Sequence of chain 1.A:
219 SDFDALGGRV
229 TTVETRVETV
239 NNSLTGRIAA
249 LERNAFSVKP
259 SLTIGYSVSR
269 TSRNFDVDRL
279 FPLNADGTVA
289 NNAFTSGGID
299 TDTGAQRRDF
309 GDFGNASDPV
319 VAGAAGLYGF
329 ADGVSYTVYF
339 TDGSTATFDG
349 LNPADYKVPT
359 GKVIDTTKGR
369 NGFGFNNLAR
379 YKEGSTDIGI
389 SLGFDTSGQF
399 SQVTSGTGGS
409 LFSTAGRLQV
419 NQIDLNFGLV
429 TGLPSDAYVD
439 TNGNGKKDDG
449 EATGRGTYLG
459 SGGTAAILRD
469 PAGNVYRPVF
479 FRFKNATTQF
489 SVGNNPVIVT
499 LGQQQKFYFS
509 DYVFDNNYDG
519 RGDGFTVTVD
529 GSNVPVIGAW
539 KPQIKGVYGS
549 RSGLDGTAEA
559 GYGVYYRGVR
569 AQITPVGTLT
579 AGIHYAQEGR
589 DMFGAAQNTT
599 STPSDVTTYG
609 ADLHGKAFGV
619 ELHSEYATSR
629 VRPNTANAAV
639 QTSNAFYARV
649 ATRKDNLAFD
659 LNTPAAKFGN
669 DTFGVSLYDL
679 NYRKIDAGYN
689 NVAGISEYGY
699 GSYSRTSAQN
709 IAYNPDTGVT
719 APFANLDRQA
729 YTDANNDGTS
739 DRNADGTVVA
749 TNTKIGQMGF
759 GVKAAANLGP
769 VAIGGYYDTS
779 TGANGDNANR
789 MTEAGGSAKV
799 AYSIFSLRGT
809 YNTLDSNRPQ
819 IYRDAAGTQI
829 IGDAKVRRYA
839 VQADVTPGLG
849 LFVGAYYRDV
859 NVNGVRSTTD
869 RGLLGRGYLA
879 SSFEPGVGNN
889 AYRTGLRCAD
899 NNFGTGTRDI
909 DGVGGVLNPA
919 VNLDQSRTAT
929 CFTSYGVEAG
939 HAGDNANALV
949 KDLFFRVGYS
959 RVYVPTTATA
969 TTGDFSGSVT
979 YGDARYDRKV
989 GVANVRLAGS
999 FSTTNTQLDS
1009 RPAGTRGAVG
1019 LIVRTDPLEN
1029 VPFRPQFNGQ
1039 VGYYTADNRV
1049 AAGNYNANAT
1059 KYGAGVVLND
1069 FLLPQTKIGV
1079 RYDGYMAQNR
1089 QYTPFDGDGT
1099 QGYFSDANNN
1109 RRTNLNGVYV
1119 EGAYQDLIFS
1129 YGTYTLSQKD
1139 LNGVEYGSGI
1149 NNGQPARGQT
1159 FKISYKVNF

Sequence of chain 1.B:
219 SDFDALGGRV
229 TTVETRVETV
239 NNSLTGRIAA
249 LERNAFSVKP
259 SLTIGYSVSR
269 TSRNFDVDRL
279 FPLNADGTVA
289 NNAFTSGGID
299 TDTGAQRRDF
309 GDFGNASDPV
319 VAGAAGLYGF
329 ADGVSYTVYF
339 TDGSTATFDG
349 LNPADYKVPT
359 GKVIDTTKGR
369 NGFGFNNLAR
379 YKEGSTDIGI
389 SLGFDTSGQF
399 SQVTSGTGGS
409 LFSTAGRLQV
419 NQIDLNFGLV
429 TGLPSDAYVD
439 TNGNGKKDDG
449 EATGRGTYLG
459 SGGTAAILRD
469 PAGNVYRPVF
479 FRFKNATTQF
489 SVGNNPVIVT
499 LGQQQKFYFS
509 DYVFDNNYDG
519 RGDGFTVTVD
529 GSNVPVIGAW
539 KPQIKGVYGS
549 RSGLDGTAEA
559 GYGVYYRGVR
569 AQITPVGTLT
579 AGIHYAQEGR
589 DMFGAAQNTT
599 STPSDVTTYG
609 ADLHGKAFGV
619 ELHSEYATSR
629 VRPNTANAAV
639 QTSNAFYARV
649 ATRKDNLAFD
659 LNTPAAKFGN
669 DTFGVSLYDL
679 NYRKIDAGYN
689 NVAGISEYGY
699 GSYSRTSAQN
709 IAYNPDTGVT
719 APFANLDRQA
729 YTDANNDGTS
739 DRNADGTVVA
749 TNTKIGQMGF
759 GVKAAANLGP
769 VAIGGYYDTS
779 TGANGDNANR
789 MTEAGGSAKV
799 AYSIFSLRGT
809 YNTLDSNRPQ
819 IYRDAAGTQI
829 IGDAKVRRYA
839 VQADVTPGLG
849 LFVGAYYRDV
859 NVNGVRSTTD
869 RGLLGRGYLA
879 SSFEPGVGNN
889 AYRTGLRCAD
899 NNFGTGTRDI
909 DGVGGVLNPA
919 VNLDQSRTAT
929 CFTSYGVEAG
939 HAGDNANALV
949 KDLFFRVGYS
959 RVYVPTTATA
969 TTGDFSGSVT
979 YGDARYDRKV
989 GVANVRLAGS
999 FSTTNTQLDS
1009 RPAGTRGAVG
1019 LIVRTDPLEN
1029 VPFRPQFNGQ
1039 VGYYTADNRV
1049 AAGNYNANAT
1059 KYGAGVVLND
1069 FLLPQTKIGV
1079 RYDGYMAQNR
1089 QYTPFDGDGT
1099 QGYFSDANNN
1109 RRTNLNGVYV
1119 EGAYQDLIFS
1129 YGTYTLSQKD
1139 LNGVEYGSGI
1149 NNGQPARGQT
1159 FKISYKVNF

Binding-site contacts:
Ligand atom C11 contacts residue VAL532 of chain 1.B at 3.9 Å (hydrophobic).
Ligand atom C24 contacts residue ALA579 of chain 1.B at 4.0 Å (hydrophobic).
Ligand atom O2 contacts residue LEU1070 of chain 1.A at 3.8 Å.
Ligand atom C17 contacts residue PRO540 of chain 1.B at 3.0 Å (hydrophobic).
Ligand atom C22 contacts residue ILE571 of chain 1.B at 3.8 Å (hydrophobic).
Ligand atom C20 contacts residue PRO540 of chain 1.B at 4.0 Å (hydrophobic).
Ligand atom C32 contacts residue LEU611 of chain 1.B at 3.8 Å (hydrophobic).
Ligand atom C30 contacts residue ALA609 of chain 1.B at 3.8 Å (hydrophobic).
Ligand atom C37 contacts residue VAL527 of chain 1.B at 4.0 Å (hydrophobic).
Ligand atom C30 contacts residue ASP610 of chain 1.B at 3.4 Å.
Ligand atom C28 contacts residue ILE581 of chain 1.B at 3.9 Å (hydrophobic).
Ligand atom C34 contacts residue SER622 of chain 1.B at 2.3 Å.
Ligand atom O3 contacts residue ALA609 of chain 1.B at 3.4 Å (h-bond).
Ligand atom C36 contacts residue ASP528 of chain 1.B at 3.6 Å.
Ligand atom O3 contacts residue SER622 of chain 1.B at 3.4 Å (h-bond).
Ligand atom C27 contacts residue ALA579 of chain 1.B at 3.1 Å (hydrophobic).
Ligand atom O3 contacts residue GLU623 of chain 1.B at 3.9 Å.
Ligand atom C2 contacts residue LEU1070 of chain 1.A at 3.9 Å (hydrophobic).
Ligand atom C20 contacts residue ILE571 of chain 1.B at 3.8 Å (hydrophobic).
Ligand atom C28 contacts residue GLY580 of chain 1.B at 4.0 Å.
Ligand atom O2 contacts residue LEU1071 of chain 1.A at 3.2 Å.
Ligand atom C26 contacts residue ALA579 of chain 1.B at 3.5 Å (hydrophobic).
Ligand atom C23 contacts residue ALA569 of chain 1.B at 4.1 Å (hydrophobic).
Ligand atom C37 contacts residue GLN541 of chain 1.B at 4.0 Å.
Ligand atom C21 contacts residue ALA569 of chain 1.B at 4.0 Å (hydrophobic).
Ligand atom C29 contacts residue ALA609 of chain 1.B at 3.9 Å (hydrophobic).
Ligand atom C36 contacts residue VAL527 of chain 1.B at 3.6 Å (hydrophobic).
Ligand atom O3 contacts residue TYR624 of chain 1.B at 3.8 Å.
Ligand atom C16 contacts residue PRO540 of chain 1.B at 3.8 Å (hydrophobic).
Ligand atom C33 contacts residue SER622 of chain 1.B at 3.4 Å.
Ligand atom C37 contacts residue ILE542 of chain 1.B at 3.2 Å (hydrophobic).
Ligand atom C18 contacts residue PRO540 of chain 1.B at 4.0 Å (hydrophobic).
Ligand atom C39 contacts residue ILE581 of chain 1.B at 4.0 Å (hydrophobic).
Ligand atom C19 contacts residue ILE542 of chain 1.B at 3.8 Å (hydrophobic).
Ligand atom C18 contacts residue ILE542 of chain 1.B at 4.0 Å (hydrophobic).
Ligand atom C34 contacts residue PHE644 of chain 1.B at 3.9 Å (hydrophobic).
Ligand atom C31 contacts residue ASP610 of chain 1.B at 3.4 Å.
Ligand atom C31 contacts residue ALA609 of chain 1.B at 3.3 Å (hydrophobic).
Ligand atom C36 contacts residue GLY529 of chain 1.B at 3.7 Å.
Ligand atom C27 contacts residue GLY580 of chain 1.B at 3.5 Å.

A protein and the small-molecule ligand that binds it are described below.
Small molecule (SMILES): C[C@@H](CCC[C@@H](C)CCCC[C@@H](C)CCC[C@H](C)CC[C@@H]1[C@@H](C)C(O)C[C@H](O)C1(C)C)CCC[C@H](C)CCCC(C)(C)O